A protein and the small-molecule ligand that binds it are described below.
Small molecule (SMILES): Nc1ncnc2c1ncn2[C@H]1C[C@H](O)[C@@H](COP(=O)(O)O)O1

Sequence of chain 1.IA:
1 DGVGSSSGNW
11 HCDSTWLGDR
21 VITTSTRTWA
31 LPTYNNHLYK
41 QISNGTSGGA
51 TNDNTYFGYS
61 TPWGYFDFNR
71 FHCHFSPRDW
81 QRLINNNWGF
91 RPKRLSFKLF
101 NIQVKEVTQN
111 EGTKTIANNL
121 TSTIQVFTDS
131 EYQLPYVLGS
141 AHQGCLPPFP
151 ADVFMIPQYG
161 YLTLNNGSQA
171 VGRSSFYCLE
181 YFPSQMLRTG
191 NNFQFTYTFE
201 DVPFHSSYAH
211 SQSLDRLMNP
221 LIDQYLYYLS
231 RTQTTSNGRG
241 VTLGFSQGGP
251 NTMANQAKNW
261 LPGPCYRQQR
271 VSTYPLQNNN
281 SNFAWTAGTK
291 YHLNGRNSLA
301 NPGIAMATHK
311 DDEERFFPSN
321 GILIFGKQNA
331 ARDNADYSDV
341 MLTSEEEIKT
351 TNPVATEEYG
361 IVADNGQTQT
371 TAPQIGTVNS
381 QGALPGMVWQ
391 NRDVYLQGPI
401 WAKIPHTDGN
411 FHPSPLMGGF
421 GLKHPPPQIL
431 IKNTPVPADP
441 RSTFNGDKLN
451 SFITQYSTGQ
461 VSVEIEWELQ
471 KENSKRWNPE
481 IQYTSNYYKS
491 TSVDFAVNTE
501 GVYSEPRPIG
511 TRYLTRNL

Binding-site contacts:
Ligand atom C3' contacts residue HIS412 of chain 1.IA at 4.0 Å.
Ligand atom C8 contacts residue HIS412 of chain 1.IA at 3.4 Å.
Ligand atom N7 contacts residue PRO203 of chain 1.IA at 4.0 Å.
Ligand atom C6 contacts residue PRO413 of chain 1.IA at 3.8 Å (hydrophobic).
Ligand atom N9 contacts residue PRO413 of chain 1.IA at 4.3 Å.
Ligand atom N7 contacts residue HIS412 of chain 1.IA at 4.1 Å.
Ligand atom C4 contacts residue PRO203 of chain 1.IA at 4.2 Å (hydrophobic).
Ligand atom N7 contacts residue SER414 of chain 1.IA at 3.6 Å.
Ligand atom C2 contacts residue ILE404 of chain 1.IA at 4.4 Å (hydrophobic).
Ligand atom C6 contacts residue SER414 of chain 1.IA at 4.0 Å.
Ligand atom C5 contacts residue SER414 of chain 1.IA at 3.9 Å.
Ligand atom C2 contacts residue VAL202 of chain 1.IA at 4.2 Å (hydrophobic).
Ligand atom N6 contacts residue PRO415 of chain 1.IA at 4.2 Å.
Ligand atom N6 contacts residue PHE420 of chain 1.IA at 3.7 Å.
Ligand atom C6 contacts residue GLY421 of chain 1.IA at 3.6 Å.
Ligand atom N6 contacts residue GLY419 of chain 1.IA at 3.5 Å (h-bond).
Ligand atom C5 contacts residue PRO203 of chain 1.IA at 3.9 Å (hydrophobic).
Ligand atom C1' contacts residue PRO413 of chain 1.IA at 3.9 Å (hydrophobic).
Ligand atom N1 contacts residue PRO413 of chain 1.IA at 3.5 Å (h-bond).
Ligand atom C2 contacts residue PRO413 of chain 1.IA at 3.5 Å (hydrophobic).
Ligand atom C1' contacts residue HIS412 of chain 1.IA at 4.3 Å.
Ligand atom C2 contacts residue GLY421 of chain 1.IA at 3.4 Å.
Ligand atom N3 contacts residue PRO413 of chain 1.IA at 3.8 Å.
Ligand atom C2' contacts residue PRO413 of chain 1.IA at 3.8 Å (hydrophobic).
Ligand atom N6 contacts residue GLY421 of chain 1.IA at 3.3 Å (h-bond).
Ligand atom C6 contacts residue PRO203 of chain 1.IA at 4.3 Å (hydrophobic).
Ligand atom C8 contacts residue PRO203 of chain 1.IA at 4.2 Å (hydrophobic).
Ligand atom N9 contacts residue HIS412 of chain 1.IA at 4.3 Å.
Ligand atom N7 contacts residue ASN391 of chain 1.IA at 3.9 Å.
Ligand atom C8 contacts residue SER414 of chain 1.IA at 4.3 Å.
Ligand atom O3' contacts residue PRO413 of chain 1.IA at 4.2 Å.
Ligand atom N1 contacts residue PHE420 of chain 1.IA at 4.2 Å.
Ligand atom N6 contacts residue SER414 of chain 1.IA at 3.7 Å.
Ligand atom C5 contacts residue PRO413 of chain 1.IA at 4.0 Å (hydrophobic).
Ligand atom C4 contacts residue PRO413 of chain 1.IA at 4.0 Å (hydrophobic).
Ligand atom N1 contacts residue VAL202 of chain 1.IA at 3.7 Å.
Ligand atom C2' contacts residue HIS412 of chain 1.IA at 3.1 Å.
Ligand atom N1 contacts residue GLY421 of chain 1.IA at 3.1 Å (h-bond).
Ligand atom C6 contacts residue VAL202 of chain 1.IA at 4.2 Å (hydrophobic).
Ligand atom N9 contacts residue PRO203 of chain 1.IA at 4.4 Å.